Binding-site contacts:
Ligand atom C6 contacts residue PHE131 of chain 1.E at 3.8 Å (hydrophobic).
Ligand atom O6 contacts residue PHE131 of chain 1.E at 4.1 Å.
Ligand atom C6 contacts residue GLN219 of chain 1.E at 4.2 Å.
Ligand atom C2 contacts residue GLN219 of chain 1.E at 4.2 Å.
Ligand atom C5 contacts residue ALA218 of chain 1.E at 4.4 Å (hydrophobic).
Ligand atom O3 contacts residue ASN133 of chain 1.E at 3.4 Å (h-bond).
Ligand atom O4 contacts residue ALA218 of chain 1.E at 3.0 Å (h-bond).
Ligand atom C4 contacts residue ALA218 of chain 1.E at 4.2 Å (hydrophobic).
Ligand atom O4 contacts residue ALA218 of chain 1.E at 3.5 Å.
Ligand atom O4 contacts residue GLY217 of chain 1.E at 3.2 Å.
Ligand atom O6 contacts residue ALA222 of chain 1.E at 3.7 Å.
Ligand atom C3 contacts residue PHE131 of chain 1.E at 3.6 Å (hydrophobic).
Ligand atom O3 contacts residue PHE131 of chain 1.E at 4.1 Å.
Ligand atom C3 contacts residue ALA218 of chain 1.E at 4.1 Å (hydrophobic).
Ligand atom O3 contacts residue ALA218 of chain 1.E at 4.0 Å.
Ligand atom C4 contacts residue ASP89 of chain 1.E at 3.6 Å.
Ligand atom C6 contacts residue ALA218 of chain 1.E at 4.2 Å (hydrophobic).
Ligand atom C1 contacts residue ALA218 of chain 1.E at 3.9 Å (hydrophobic).
Ligand atom C2 contacts residue ALA218 of chain 1.E at 3.9 Å (hydrophobic).
Ligand atom C4 contacts residue GLY217 of chain 1.E at 4.4 Å.
Ligand atom C3 contacts residue GLN219 of chain 1.E at 4.3 Å.
Ligand atom O5 contacts residue ALA218 of chain 1.E at 3.8 Å.
Ligand atom O2 contacts residue GLN219 of chain 1.E at 3.9 Å.
Ligand atom O3 contacts residue TYR106 of chain 1.E at 3.7 Å.
Ligand atom O3 contacts residue ASP89 of chain 1.E at 2.9 Å (salt-bridge).
Ligand atom O2 contacts residue ASN133 of chain 1.E at 4.0 Å.
Ligand atom C6 contacts residue ALA88 of chain 1.E at 4.2 Å (hydrophobic).
Ligand atom C3 contacts residue ASP89 of chain 1.E at 3.8 Å.
Ligand atom C6 contacts residue ALA222 of chain 1.E at 3.5 Å (hydrophobic).
Ligand atom C3 contacts residue ASN133 of chain 1.E at 4.0 Å.
Ligand atom O4 contacts residue ASP89 of chain 1.E at 3.0 Å (salt-bridge).
Ligand atom O6 contacts residue GLN219 of chain 1.E at 3.1 Å (h-bond).
Ligand atom C5 contacts residue PHE131 of chain 1.E at 3.5 Å (hydrophobic).
Ligand atom O4 contacts residue TYR106 of chain 1.E at 4.3 Å.
Ligand atom C4 contacts residue PHE131 of chain 1.E at 3.7 Å (hydrophobic).
Ligand atom O3 contacts residue GLY107 of chain 1.E at 3.1 Å (h-bond).
Ligand atom C6 contacts residue GLY217 of chain 1.E at 4.4 Å.
Ligand atom O3 contacts residue GLN219 of chain 1.E at 3.2 Å (h-bond).
Ligand atom O4 contacts residue ALA88 of chain 1.E at 3.9 Å.
Ligand atom C4 contacts residue ALA88 of chain 1.E at 4.0 Å (hydrophobic).

Sequence of chain 1.E:
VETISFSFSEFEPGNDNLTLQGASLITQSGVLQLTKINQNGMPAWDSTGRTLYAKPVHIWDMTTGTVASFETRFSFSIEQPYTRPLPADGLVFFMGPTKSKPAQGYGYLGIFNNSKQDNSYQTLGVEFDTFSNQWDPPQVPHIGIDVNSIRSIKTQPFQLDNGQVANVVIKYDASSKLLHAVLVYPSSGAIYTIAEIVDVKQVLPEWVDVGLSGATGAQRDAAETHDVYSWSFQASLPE

This protein binds this small molecule.
Small molecule (SMILES): OC[C@H]1O[C@@H](O[C@H]2[C@H](O)[C@@H](O)[C@H](O)O[C@@H]2CO)[C@H](O)[C@@H](O)[C@H]1O